Sequence of chain 1.G:
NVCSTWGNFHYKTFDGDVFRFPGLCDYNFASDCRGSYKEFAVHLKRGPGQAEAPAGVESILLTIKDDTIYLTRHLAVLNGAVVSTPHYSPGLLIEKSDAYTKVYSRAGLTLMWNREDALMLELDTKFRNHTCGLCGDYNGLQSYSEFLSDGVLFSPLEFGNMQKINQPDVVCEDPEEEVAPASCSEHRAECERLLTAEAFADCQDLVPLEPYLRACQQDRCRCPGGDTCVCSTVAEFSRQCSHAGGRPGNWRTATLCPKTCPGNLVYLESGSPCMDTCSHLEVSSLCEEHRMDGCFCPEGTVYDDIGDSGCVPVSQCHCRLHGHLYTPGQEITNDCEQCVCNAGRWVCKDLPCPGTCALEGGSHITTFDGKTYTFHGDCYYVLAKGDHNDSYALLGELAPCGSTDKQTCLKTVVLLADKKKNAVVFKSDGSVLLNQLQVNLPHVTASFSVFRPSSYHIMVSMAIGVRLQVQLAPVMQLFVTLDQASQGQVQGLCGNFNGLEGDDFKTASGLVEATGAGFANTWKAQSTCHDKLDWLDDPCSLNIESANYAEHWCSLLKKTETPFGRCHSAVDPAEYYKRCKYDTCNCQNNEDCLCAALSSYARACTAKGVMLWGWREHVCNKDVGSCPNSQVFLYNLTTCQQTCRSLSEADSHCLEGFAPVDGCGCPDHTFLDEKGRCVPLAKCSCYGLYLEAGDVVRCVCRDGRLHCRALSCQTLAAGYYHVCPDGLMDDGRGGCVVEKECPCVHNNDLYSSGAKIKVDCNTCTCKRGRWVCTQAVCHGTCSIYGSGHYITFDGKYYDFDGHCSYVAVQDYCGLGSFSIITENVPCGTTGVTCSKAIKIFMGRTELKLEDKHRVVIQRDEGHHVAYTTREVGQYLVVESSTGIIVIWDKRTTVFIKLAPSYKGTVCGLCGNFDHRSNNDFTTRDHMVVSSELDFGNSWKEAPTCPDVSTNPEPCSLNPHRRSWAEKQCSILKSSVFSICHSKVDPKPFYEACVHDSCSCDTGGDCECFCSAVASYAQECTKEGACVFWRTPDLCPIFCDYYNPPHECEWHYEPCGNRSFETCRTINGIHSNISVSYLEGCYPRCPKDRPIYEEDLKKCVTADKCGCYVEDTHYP

Binding-site contacts:
Ligand atom C4 contacts residue ASN650 of chain 1.G at 4.2 Å.
Ligand atom C1 contacts residue ASN650 of chain 1.G at 1.4 Å.
Ligand atom C5 contacts residue ASN650 of chain 1.G at 3.7 Å.
Ligand atom C8 contacts residue ASN650 of chain 1.G at 4.1 Å.
Ligand atom C3 contacts residue ASN650 of chain 1.G at 3.7 Å.
Ligand atom C2 contacts residue ASP682 of chain 1.G at 4.2 Å.
Ligand atom C2 contacts residue ASN650 of chain 1.G at 2.5 Å.
Ligand atom C6 contacts residue TRP627 of chain 1.G at 3.6 Å (hydrophobic).
Ligand atom C7 contacts residue ASP682 of chain 1.G at 4.0 Å.
Ligand atom O3 contacts residue ASN650 of chain 1.G at 3.9 Å.
Ligand atom C3 contacts residue ASP682 of chain 1.G at 3.5 Å.
Ligand atom O6 contacts residue TRP627 of chain 1.G at 4.2 Å.
Ligand atom C7 contacts residue ASN650 of chain 1.G at 4.0 Å.
Ligand atom O5 contacts residue TRP627 of chain 1.G at 3.8 Å.
Ligand atom C5 contacts residue TRP627 of chain 1.G at 4.5 Å (hydrophobic).
Ligand atom O7 contacts residue ASP682 of chain 1.G at 4.1 Å.
Ligand atom N2 contacts residue ASN650 of chain 1.G at 3.3 Å (h-bond).
Ligand atom O4 contacts residue ASP682 of chain 1.G at 2.4 Å (salt-bridge).
Ligand atom C4 contacts residue ASP682 of chain 1.G at 3.4 Å.
Ligand atom N2 contacts residue ASP682 of chain 1.G at 3.5 Å (salt-bridge).
Ligand atom O5 contacts residue ASN650 of chain 1.G at 2.4 Å (h-bond).

A small-molecule ligand and the protein it binds are described below.
Small molecule (SMILES): CC(=O)N[C@@H]1[C@@H](O)[C@H](O)[C@@H](CO)O[C@H]1O